Sequence of chain 1.B:
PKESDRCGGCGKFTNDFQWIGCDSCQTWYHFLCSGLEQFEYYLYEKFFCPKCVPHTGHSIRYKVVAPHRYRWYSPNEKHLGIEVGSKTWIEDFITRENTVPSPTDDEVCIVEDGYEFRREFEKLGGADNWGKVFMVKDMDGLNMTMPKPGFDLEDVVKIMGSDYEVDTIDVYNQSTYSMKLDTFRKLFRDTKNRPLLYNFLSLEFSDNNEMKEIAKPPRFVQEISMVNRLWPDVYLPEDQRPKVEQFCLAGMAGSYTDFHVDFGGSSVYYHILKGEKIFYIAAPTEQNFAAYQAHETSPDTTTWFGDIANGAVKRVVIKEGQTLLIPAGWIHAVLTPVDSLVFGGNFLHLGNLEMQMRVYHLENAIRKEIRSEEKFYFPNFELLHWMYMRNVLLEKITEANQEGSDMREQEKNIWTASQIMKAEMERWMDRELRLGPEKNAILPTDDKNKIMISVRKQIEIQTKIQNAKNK

The protein below binds the small molecule below.
Small molecule (SMILES): O=C(O)CCC(=O)C(=O)O

Binding-site contacts:
Ligand atom O5 contacts residue FE21 of chain 1.H at 2.1 Å.
Ligand atom C2 contacts residue HIS312 of chain 1.B at 3.5 Å.
Ligand atom O4 contacts residue LYS329 of chain 1.B at 2.5 Å (salt-bridge).
Ligand atom C1 contacts residue HIS312 of chain 1.B at 3.6 Å.
Ligand atom O3 contacts residue ASN238 of chain 1.B at 3.4 Å (h-bond).
Ligand atom C3 contacts residue HIS312 of chain 1.B at 4.0 Å.
Ligand atom O1 contacts residue TYR322 of chain 1.B at 3.4 Å (h-bond).
Ligand atom O1 contacts residue FE21 of chain 1.H at 2.0 Å.
Ligand atom O2 contacts residue FE21 of chain 1.H at 3.9 Å.
Ligand atom C4 contacts residue LEU240 of chain 1.B at 3.3 Å (hydrophobic).
Ligand atom O1 contacts residue HIS312 of chain 1.B at 3.1 Å (h-bond).
Ligand atom C1 contacts residue FE21 of chain 1.H at 2.7 Å.
Ligand atom C5 contacts residue LYS329 of chain 1.B at 3.5 Å.
Ligand atom O3 contacts residue LEU240 of chain 1.B at 3.5 Å.
Ligand atom O5 contacts residue TYR322 of chain 1.B at 3.9 Å.
Ligand atom O5 contacts residue VAL386 of chain 1.B at 3.8 Å.
Ligand atom C1 contacts residue TYR322 of chain 1.B at 3.1 Å (hydrophobic).
Ligand atom O3 contacts residue VAL386 of chain 1.B at 3.8 Å.
Ligand atom O1 contacts residue ASP314 of chain 1.B at 3.2 Å (salt-bridge).
Ligand atom C5 contacts residue LEU240 of chain 1.B at 3.5 Å (hydrophobic).
Ligand atom O1 contacts residue HIS384 of chain 1.B at 4.1 Å.
Ligand atom C5 contacts residue VAL386 of chain 1.B at 3.6 Å (hydrophobic).
Ligand atom O2 contacts residue LEU240 of chain 1.B at 4.0 Å.
Ligand atom C3 contacts residue THR309 of chain 1.B at 3.9 Å.
Ligand atom C2 contacts residue HIS384 of chain 1.B at 3.8 Å.
Ligand atom C3 contacts residue FE21 of chain 1.H at 4.0 Å.
Ligand atom C2 contacts residue TYR322 of chain 1.B at 3.6 Å (hydrophobic).
Ligand atom C4 contacts residue THR309 of chain 1.B at 4.0 Å.
Ligand atom O5 contacts residue HIS312 of chain 1.B at 3.2 Å (h-bond).
Ligand atom O3 contacts residue LYS329 of chain 1.B at 3.7 Å.
Ligand atom O2 contacts residue TYR322 of chain 1.B at 3.2 Å (h-bond).
Ligand atom O5 contacts residue PHE331 of chain 1.B at 3.9 Å.
Ligand atom O3 contacts residue THR309 of chain 1.B at 2.6 Å (h-bond).
Ligand atom C3 contacts residue VAL386 of chain 1.B at 3.5 Å (hydrophobic).
Ligand atom O4 contacts residue LEU240 of chain 1.B at 3.9 Å.
Ligand atom C2 contacts residue FE21 of chain 1.H at 2.7 Å.
Ligand atom O5 contacts residue HIS384 of chain 1.B at 2.7 Å (h-bond).
Ligand atom C5 contacts residue THR309 of chain 1.B at 3.6 Å.
Ligand atom C2 contacts residue VAL386 of chain 1.B at 4.1 Å (hydrophobic).
Ligand atom O4 contacts residue VAL386 of chain 1.B at 3.5 Å.